This small molecule binds to this protein.
Small molecule (SMILES): CCCCCCc1nc(N)nc(N)c1-c1ccccc1

Binding-site contacts:
Ligand atom N1 contacts residue VAL8 of chain 1.A at 3.5 Å (h-bond).
Ligand atom NAH contacts residue NDP1 of chain 1.E at 3.7 Å.
Ligand atom NAI contacts residue VAL9 of chain 1.A at 3.4 Å.
Ligand atom NAH contacts residue VAL151 of chain 1.A at 3.0 Å (h-bond).
Ligand atom CAM contacts residue PHE32 of chain 1.A at 3.8 Å (hydrophobic).
Ligand atom CAO contacts residue PHE91 of chain 1.A at 4.0 Å (hydrophobic).
Ligand atom NAI contacts residue THR172 of chain 1.A at 3.3 Å (h-bond).
Ligand atom CAG contacts residue NDP1 of chain 1.E at 3.8 Å.
Ligand atom N1 contacts residue ALA10 of chain 1.A at 3.8 Å.
Ligand atom N1 contacts residue PHE35 of chain 1.A at 3.7 Å.
Ligand atom C6 contacts residue VAL9 of chain 1.A at 4.0 Å (hydrophobic).
Ligand atom CAJ contacts residue ASP31 of chain 1.A at 3.5 Å.
Ligand atom CAQ contacts residue NDP1 of chain 1.E at 3.6 Å.
Ligand atom NAH contacts residue VAL8 of chain 1.A at 2.8 Å (h-bond).
Ligand atom CAR contacts residue THR83 of chain 1.A at 3.7 Å.
Ligand atom C2 contacts residue ASP31 of chain 1.A at 3.7 Å.
Ligand atom N1 contacts residue NDP1 of chain 1.E at 3.8 Å.
Ligand atom C2 contacts residue PHE35 of chain 1.A at 4.0 Å (hydrophobic).
Ligand atom NAI contacts residue ALA10 of chain 1.A at 3.7 Å.
Ligand atom NAH contacts residue TYR157 of chain 1.A at 3.5 Å (h-bond).
Ligand atom CAP contacts residue NDP1 of chain 1.E at 3.2 Å.
Ligand atom C6 contacts residue PHE35 of chain 1.A at 3.7 Å (hydrophobic).
Ligand atom CAT contacts residue PHE35 of chain 1.A at 3.7 Å (hydrophobic).
Ligand atom C4 contacts residue ASP31 of chain 1.A at 3.6 Å.
Ligand atom C2 contacts residue ALA10 of chain 1.A at 3.8 Å (hydrophobic).
Ligand atom CAL contacts residue PHE32 of chain 1.A at 3.9 Å (hydrophobic).
Ligand atom C2 contacts residue VAL9 of chain 1.A at 3.8 Å (hydrophobic).
Ligand atom NAH contacts residue VAL9 of chain 1.A at 4.1 Å.
Ligand atom C5 contacts residue PHE35 of chain 1.A at 4.0 Å (hydrophobic).
Ligand atom C6 contacts residue VAL8 of chain 1.A at 3.7 Å (hydrophobic).
Ligand atom C6 contacts residue NDP1 of chain 1.E at 3.5 Å.
Ligand atom NAH contacts residue PHE35 of chain 1.A at 3.7 Å.
Ligand atom CAK contacts residue ASP31 of chain 1.A at 3.4 Å.
Ligand atom CAL contacts residue PHE35 of chain 1.A at 3.6 Å (hydrophobic).
Ligand atom N3 contacts residue ASP31 of chain 1.A at 2.8 Å (salt-bridge).
Ligand atom NAI contacts residue VAL8 of chain 1.A at 4.0 Å.
Ligand atom CAN contacts residue PHE35 of chain 1.A at 3.9 Å (hydrophobic).
Ligand atom N1 contacts residue VAL9 of chain 1.A at 3.4 Å.
Ligand atom NAI contacts residue ASP31 of chain 1.A at 2.9 Å (salt-bridge).
Ligand atom C5 contacts residue NDP1 of chain 1.E at 3.8 Å.

Sequence of chain 1.A:
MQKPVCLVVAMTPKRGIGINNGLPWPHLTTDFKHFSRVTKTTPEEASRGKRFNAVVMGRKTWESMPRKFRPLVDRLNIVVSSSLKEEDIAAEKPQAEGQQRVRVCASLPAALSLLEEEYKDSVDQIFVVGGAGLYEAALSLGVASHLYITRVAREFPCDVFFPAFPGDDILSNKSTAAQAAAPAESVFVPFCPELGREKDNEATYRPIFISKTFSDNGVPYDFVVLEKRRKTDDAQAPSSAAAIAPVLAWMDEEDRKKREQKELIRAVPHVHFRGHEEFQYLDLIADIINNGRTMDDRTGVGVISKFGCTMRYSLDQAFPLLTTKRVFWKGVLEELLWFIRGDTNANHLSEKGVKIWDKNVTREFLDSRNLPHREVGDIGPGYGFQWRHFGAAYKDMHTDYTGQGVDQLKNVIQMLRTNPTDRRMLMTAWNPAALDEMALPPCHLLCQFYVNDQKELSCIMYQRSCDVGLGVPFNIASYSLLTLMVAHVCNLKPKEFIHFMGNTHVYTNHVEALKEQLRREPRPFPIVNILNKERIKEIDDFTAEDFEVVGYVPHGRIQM